Sequence of chain 1.B:
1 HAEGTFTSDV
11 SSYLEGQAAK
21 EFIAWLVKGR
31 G

Binding-site contacts:
Ligand atom CL07 contacts residue TYR168 of chain 1.A at 3.6 Å.
Ligand atom C14 contacts residue LYS225 of chain 1.A at 4.0 Å.
Ligand atom C12 contacts residue LYS225 of chain 1.A at 4.1 Å.
Ligand atom C14 contacts residue TYR168 of chain 1.A at 3.7 Å (hydrophobic).
Ligand atom C04 contacts residue LEU14 of chain 1.B at 3.7 Å (hydrophobic).
Ligand atom O02 contacts residue SER229 of chain 1.A at 3.6 Å.
Ligand atom C20 contacts residue ILE169 of chain 1.A at 3.6 Å (hydrophobic).
Ligand atom C20 contacts residue LEU165 of chain 1.A at 3.5 Å (hydrophobic).
Ligand atom C03 contacts residue LEU14 of chain 1.B at 3.8 Å (hydrophobic).
Ligand atom C01 contacts residue LEU14 of chain 1.B at 3.8 Å (hydrophobic).
Ligand atom C12 contacts residue ASP221 of chain 1.A at 3.3 Å.
Ligand atom C30 contacts residue TYR168 of chain 1.A at 3.4 Å (hydrophobic).
Ligand atom N11 contacts residue TYR168 of chain 1.A at 4.1 Å.
Ligand atom CL33 contacts residue LYS225 of chain 1.A at 3.6 Å.
Ligand atom C10 contacts residue LEU224 of chain 1.A at 4.1 Å (hydrophobic).
Ligand atom C01 contacts residue SER229 of chain 1.A at 3.4 Å.
Ligand atom C28 contacts residue SER229 of chain 1.A at 3.6 Å.
Ligand atom C05 contacts residue LEU165 of chain 1.A at 4.0 Å (hydrophobic).
Ligand atom C10 contacts residue VAL10 of chain 1.B at 3.9 Å (hydrophobic).
Ligand atom C19 contacts residue LEU165 of chain 1.A at 4.1 Å (hydrophobic).
Ligand atom N13 contacts residue TYR168 of chain 1.A at 3.9 Å.
Ligand atom C31 contacts residue TYR168 of chain 1.A at 3.6 Å (hydrophobic).
Ligand atom C15 contacts residue TYR168 of chain 1.A at 3.8 Å (hydrophobic).
Ligand atom C19 contacts residue TYR168 of chain 1.A at 4.0 Å (hydrophobic).
Ligand atom C15 contacts residue LYS225 of chain 1.A at 3.5 Å.
Ligand atom C16 contacts residue TYR168 of chain 1.A at 4.0 Å (hydrophobic).
Ligand atom C28 contacts residue LYS225 of chain 1.A at 4.0 Å.
Ligand atom N13 contacts residue LYS225 of chain 1.A at 3.4 Å.
Ligand atom C27 contacts residue SER229 of chain 1.A at 3.6 Å.
Ligand atom O02 contacts residue LEU14 of chain 1.B at 3.2 Å.
Ligand atom CL07 contacts residue LEU165 of chain 1.A at 3.3 Å.
Ligand atom C17 contacts residue TYR168 of chain 1.A at 3.7 Å (hydrophobic).
Ligand atom CL33 contacts residue LEU224 of chain 1.A at 3.7 Å.
Ligand atom C19 contacts residue ILE169 of chain 1.A at 3.7 Å (hydrophobic).
Ligand atom CL07 contacts residue LEU164 of chain 1.A at 3.6 Å.
Ligand atom C22 contacts residue LEU165 of chain 1.A at 3.6 Å (hydrophobic).
Ligand atom C26 contacts residue SER229 of chain 1.A at 3.9 Å.
Ligand atom N13 contacts residue ASP221 of chain 1.A at 3.1 Å (salt-bridge).
Ligand atom C21 contacts residue LEU165 of chain 1.A at 3.5 Å (hydrophobic).
Ligand atom C23 contacts residue LEU165 of chain 1.A at 3.9 Å (hydrophobic).

Sequence of chain 1.A:
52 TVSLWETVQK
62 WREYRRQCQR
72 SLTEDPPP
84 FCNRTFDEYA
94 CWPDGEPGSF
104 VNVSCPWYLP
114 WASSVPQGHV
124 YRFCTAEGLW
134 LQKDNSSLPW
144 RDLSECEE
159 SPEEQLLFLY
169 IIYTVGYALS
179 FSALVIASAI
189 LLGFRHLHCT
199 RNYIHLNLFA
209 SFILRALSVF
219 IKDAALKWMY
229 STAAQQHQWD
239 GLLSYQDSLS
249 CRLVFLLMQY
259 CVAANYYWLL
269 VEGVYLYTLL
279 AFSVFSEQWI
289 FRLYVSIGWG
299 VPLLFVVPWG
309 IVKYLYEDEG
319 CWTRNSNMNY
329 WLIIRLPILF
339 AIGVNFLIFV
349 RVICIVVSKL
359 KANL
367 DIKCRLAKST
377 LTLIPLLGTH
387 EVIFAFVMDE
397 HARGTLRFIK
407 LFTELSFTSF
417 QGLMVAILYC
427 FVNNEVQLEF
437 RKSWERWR

A small-molecule ligand and the protein it binds are described below.
Small molecule (SMILES): COc1ccc(Cl)c([C@@H](C)n2cnc3ccc(-c4ccccc4[C@H]4CCCCN4)cc32)c1Cl